Binding-site contacts:
Ligand atom C7 contacts residue THR396 of chain 1.J at 4.1 Å.
Ligand atom C2 contacts residue LYS349 of chain 1.J at 4.0 Å.
Ligand atom C2 contacts residue ASN394 of chain 1.J at 2.4 Å.
Ligand atom C8 contacts residue LYS349 of chain 1.J at 3.5 Å.
Ligand atom C1 contacts residue ASN394 of chain 1.J at 1.4 Å.
Ligand atom O7 contacts residue ILE395 of chain 1.J at 4.1 Å.
Ligand atom O5 contacts residue ASN394 of chain 1.J at 2.3 Å (h-bond).
Ligand atom O5 contacts residue GLU201 of chain 1.K at 3.9 Å.
Ligand atom N2 contacts residue LYS349 of chain 1.J at 3.5 Å.
Ligand atom C8 contacts residue ARG348 of chain 1.J at 3.3 Å.
Ligand atom O7 contacts residue LYS349 of chain 1.J at 3.7 Å.
Ligand atom N2 contacts residue ASN394 of chain 1.J at 3.0 Å (h-bond).
Ligand atom C4 contacts residue ASN394 of chain 1.J at 4.1 Å.
Ligand atom O6 contacts residue GLN199 of chain 1.K at 4.2 Å.
Ligand atom O7 contacts residue THR396 of chain 1.J at 3.1 Å (h-bond).
Ligand atom C7 contacts residue ARG348 of chain 1.J at 4.1 Å.
Ligand atom C6 contacts residue GLU201 of chain 1.K at 3.3 Å.
Ligand atom O6 contacts residue GLU201 of chain 1.K at 3.7 Å.
Ligand atom C5 contacts residue ASN394 of chain 1.J at 3.6 Å.
Ligand atom C5 contacts residue GLU201 of chain 1.K at 4.0 Å.
Ligand atom O7 contacts residue ARG348 of chain 1.J at 4.5 Å.
Ligand atom C3 contacts residue ASN394 of chain 1.J at 3.8 Å.
Ligand atom C7 contacts residue ASN394 of chain 1.J at 3.8 Å.
Ligand atom C8 contacts residue LYS347 of chain 1.J at 3.9 Å.
Ligand atom O7 contacts residue ASN394 of chain 1.J at 4.0 Å.
Ligand atom C7 contacts residue LYS349 of chain 1.J at 4.2 Å.
Ligand atom C8 contacts residue ILE395 of chain 1.J at 4.3 Å (hydrophobic).

Sequence of chain 1.J:
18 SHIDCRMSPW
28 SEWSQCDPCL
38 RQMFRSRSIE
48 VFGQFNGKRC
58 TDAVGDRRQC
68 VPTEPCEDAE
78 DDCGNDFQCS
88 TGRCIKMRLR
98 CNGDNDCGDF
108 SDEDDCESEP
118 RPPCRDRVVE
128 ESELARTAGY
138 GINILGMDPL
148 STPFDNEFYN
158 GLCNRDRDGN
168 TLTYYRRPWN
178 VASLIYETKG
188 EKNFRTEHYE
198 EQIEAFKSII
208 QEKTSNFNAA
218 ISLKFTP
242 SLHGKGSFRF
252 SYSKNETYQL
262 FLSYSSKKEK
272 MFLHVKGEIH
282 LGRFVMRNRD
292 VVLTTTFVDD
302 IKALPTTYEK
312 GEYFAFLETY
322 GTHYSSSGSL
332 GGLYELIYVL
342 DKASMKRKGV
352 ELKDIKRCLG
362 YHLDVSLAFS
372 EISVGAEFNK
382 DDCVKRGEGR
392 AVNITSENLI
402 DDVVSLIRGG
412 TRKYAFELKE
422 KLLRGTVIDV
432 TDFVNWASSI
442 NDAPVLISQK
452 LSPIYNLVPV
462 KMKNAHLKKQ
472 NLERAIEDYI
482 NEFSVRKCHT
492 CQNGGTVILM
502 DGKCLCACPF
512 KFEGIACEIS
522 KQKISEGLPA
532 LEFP

Sequence of chain 1.K:
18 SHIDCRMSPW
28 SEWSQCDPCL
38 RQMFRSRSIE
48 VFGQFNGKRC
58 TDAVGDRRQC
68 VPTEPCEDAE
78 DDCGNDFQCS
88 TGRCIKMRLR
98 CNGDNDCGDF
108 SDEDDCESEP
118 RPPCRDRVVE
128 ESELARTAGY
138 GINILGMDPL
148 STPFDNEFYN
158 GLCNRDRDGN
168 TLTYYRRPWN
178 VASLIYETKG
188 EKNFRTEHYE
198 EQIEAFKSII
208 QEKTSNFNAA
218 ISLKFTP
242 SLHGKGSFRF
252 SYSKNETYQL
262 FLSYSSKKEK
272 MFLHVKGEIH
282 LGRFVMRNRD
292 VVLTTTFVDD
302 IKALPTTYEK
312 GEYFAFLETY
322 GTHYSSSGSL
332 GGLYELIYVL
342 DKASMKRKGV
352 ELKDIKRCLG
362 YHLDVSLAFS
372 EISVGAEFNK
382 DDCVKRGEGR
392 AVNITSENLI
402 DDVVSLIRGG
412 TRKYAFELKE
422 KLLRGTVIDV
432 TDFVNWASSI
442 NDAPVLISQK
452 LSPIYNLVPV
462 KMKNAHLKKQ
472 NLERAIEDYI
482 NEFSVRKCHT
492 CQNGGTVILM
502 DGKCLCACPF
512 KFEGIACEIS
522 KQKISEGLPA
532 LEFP

A small-molecule ligand and the protein it binds are described below.
Small molecule (SMILES): CC(=O)N[C@H]1[C@H](O[C@H]2[C@H](O)[C@@H](NC(C)=O)CO[C@@H]2CO)O[C@H](CO)[C@@H](O)[C@@H]1O